A small-molecule ligand and the protein it binds are described below.
Small molecule (SMILES): CC(=O)N[C@H]1[C@H](OC[C@H]2OC[C@H](NC(C)=O)[C@@H](O)[C@@H]2O[C@@H]2O[C@H](CO)[C@@H](O)[C@H](O)[C@H]2NC(C)=O)O[C@H](CO)[C@@H](O)[C@@H]1O

Binding-site contacts:
Ligand atom N2 contacts residue ASN280 of chain 1.A at 2.9 Å (h-bond).
Ligand atom C2 contacts residue ASN280 of chain 1.A at 2.4 Å.
Ligand atom C3 contacts residue VAL269 of chain 1.A at 3.4 Å (hydrophobic).
Ligand atom C5 contacts residue VAL269 of chain 1.A at 3.9 Å (hydrophobic).
Ligand atom O5 contacts residue VAL269 of chain 1.A at 4.3 Å.
Ligand atom C1 contacts residue VAL270 of chain 1.A at 4.2 Å (hydrophobic).
Ligand atom C1 contacts residue ASN280 of chain 1.A at 1.4 Å.
Ligand atom O5 contacts residue GLN271 of chain 1.A at 4.1 Å.
Ligand atom O4 contacts residue VAL269 of chain 1.A at 3.9 Å.
Ligand atom C1 contacts residue GLN271 of chain 1.A at 4.4 Å.
Ligand atom C4 contacts residue VAL269 of chain 1.A at 4.1 Å (hydrophobic).
Ligand atom O3 contacts residue VAL269 of chain 1.A at 4.4 Å.
Ligand atom C3 contacts residue ASN280 of chain 1.A at 3.8 Å.
Ligand atom C7 contacts residue ASN280 of chain 1.A at 3.6 Å.
Ligand atom O7 contacts residue ASN45 of chain 1.A at 3.5 Å (h-bond).
Ligand atom C4 contacts residue ASN280 of chain 1.A at 4.2 Å.
Ligand atom C8 contacts residue ASN45 of chain 1.A at 3.6 Å.
Ligand atom O5 contacts residue ASN280 of chain 1.A at 2.4 Å (h-bond).
Ligand atom C2 contacts residue VAL269 of chain 1.A at 3.7 Å (hydrophobic).
Ligand atom C5 contacts residue ASN280 of chain 1.A at 3.7 Å.
Ligand atom O7 contacts residue VAL269 of chain 1.A at 3.9 Å.
Ligand atom O7 contacts residue ASN280 of chain 1.A at 4.4 Å.
Ligand atom N2 contacts residue VAL269 of chain 1.A at 3.5 Å (h-bond).
Ligand atom O6 contacts residue GLN271 of chain 1.A at 4.0 Å.
Ligand atom C7 contacts residue ASN45 of chain 1.A at 4.0 Å.
Ligand atom C1 contacts residue VAL269 of chain 1.A at 3.6 Å (hydrophobic).
Ligand atom C8 contacts residue ASN280 of chain 1.A at 4.1 Å.

Sequence of chain 1.A:
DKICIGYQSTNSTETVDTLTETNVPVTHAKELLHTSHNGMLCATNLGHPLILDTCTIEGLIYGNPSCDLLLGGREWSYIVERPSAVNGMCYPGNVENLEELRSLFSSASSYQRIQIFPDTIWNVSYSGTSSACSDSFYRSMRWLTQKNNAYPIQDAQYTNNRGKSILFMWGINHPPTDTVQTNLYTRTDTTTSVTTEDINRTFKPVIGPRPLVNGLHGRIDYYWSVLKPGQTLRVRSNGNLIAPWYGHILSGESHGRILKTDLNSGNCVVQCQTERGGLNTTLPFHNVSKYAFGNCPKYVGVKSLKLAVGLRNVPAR